A protein and the small-molecule ligand that binds it are described below.
Small molecule (SMILES): CCC(CC)O[C@@H]1C=C(C(=O)O)C[C@H](N)[C@H]1NC(C)=O

Sequence of chain 1.H:
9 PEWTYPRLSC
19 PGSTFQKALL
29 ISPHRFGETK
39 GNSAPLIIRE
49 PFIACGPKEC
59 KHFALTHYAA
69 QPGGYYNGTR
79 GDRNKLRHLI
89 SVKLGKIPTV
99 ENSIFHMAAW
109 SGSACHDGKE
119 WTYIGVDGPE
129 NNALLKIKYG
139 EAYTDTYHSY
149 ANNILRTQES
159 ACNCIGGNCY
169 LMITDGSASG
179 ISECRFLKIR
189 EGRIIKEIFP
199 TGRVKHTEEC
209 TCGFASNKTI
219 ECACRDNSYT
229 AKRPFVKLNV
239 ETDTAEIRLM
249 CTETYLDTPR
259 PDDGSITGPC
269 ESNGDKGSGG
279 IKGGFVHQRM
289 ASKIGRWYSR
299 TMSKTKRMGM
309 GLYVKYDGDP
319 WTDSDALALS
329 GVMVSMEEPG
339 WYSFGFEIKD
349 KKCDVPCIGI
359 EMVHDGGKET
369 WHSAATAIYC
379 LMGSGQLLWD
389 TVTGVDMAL

Binding-site contacts:
Ligand atom N4 contacts residue GLU48 of chain 1.H at 2.2 Å (salt-bridge).
Ligand atom C91 contacts residue ARG154 of chain 1.H at 3.2 Å.
Ligand atom C9 contacts residue ALA176 of chain 1.H at 4.0 Å (hydrophobic).
Ligand atom C3 contacts residue ARG47 of chain 1.H at 3.3 Å.
Ligand atom C3 contacts residue GLU48 of chain 1.H at 3.2 Å.
Ligand atom O1A contacts residue ARG47 of chain 1.H at 3.2 Å (salt-bridge).
Ligand atom O1A contacts residue TYR340 of chain 1.H at 3.0 Å (h-bond).
Ligand atom C7 contacts residue TYR340 of chain 1.H at 3.6 Å (hydrophobic).
Ligand atom C4 contacts residue ASP80 of chain 1.H at 3.2 Å.
Ligand atom C6 contacts residue TYR340 of chain 1.H at 3.9 Å (hydrophobic).
Ligand atom C4 contacts residue TYR340 of chain 1.H at 3.7 Å (hydrophobic).
Ligand atom C1 contacts residue ARG223 of chain 1.H at 3.5 Å.
Ligand atom C11 contacts residue ARG154 of chain 1.H at 3.4 Å.
Ligand atom C9 contacts residue ARG154 of chain 1.H at 3.6 Å.
Ligand atom O10 contacts residue ASP80 of chain 1.H at 3.3 Å.
Ligand atom C10 contacts residue ARG81 of chain 1.H at 3.5 Å.
Ligand atom C82 contacts residue ALA176 of chain 1.H at 3.9 Å (hydrophobic).
Ligand atom C5 contacts residue ASP80 of chain 1.H at 3.1 Å.
Ligand atom C7 contacts residue ARG223 of chain 1.H at 4.0 Å.
Ligand atom O1B contacts residue ARG305 of chain 1.H at 3.4 Å (salt-bridge).
Ligand atom C82 contacts residue ASN225 of chain 1.H at 3.5 Å.
Ligand atom N4 contacts residue ASP80 of chain 1.H at 2.7 Å (salt-bridge).
Ligand atom O1A contacts residue ARG305 of chain 1.H at 3.1 Å (salt-bridge).
Ligand atom C2 contacts residue TYR340 of chain 1.H at 3.0 Å (hydrophobic).
Ligand atom C3 contacts residue ASP80 of chain 1.H at 3.4 Å.
Ligand atom C82 contacts residue ARG223 of chain 1.H at 4.0 Å.
Ligand atom O1B contacts residue TYR340 of chain 1.H at 3.3 Å (h-bond).
Ligand atom C91 contacts residue ILE152 of chain 1.H at 3.9 Å (hydrophobic).
Ligand atom O1B contacts residue ARG223 of chain 1.H at 2.6 Å (salt-bridge).
Ligand atom C9 contacts residue GLU206 of chain 1.H at 3.7 Å.
Ligand atom C3 contacts residue TYR340 of chain 1.H at 3.1 Å (hydrophobic).
Ligand atom C7 contacts residue ASP80 of chain 1.H at 4.0 Å.
Ligand atom C1 contacts residue ARG305 of chain 1.H at 3.7 Å.
Ligand atom C4 contacts residue GLU48 of chain 1.H at 2.9 Å.
Ligand atom C81 contacts residue ARG223 of chain 1.H at 3.8 Å.
Ligand atom C81 contacts residue GLU206 of chain 1.H at 3.0 Å.
Ligand atom C1 contacts residue TYR340 of chain 1.H at 2.9 Å (hydrophobic).
Ligand atom C8 contacts residue GLU206 of chain 1.H at 3.4 Å.
Ligand atom C2 contacts residue ASP80 of chain 1.H at 3.7 Å.
Ligand atom O10 contacts residue ARG81 of chain 1.H at 2.6 Å (salt-bridge).